Sequence of chain 2.E:
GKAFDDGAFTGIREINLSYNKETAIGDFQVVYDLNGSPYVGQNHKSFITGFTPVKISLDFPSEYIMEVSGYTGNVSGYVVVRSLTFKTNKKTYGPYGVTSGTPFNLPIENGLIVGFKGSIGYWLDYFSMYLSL

Binding-site contacts:
Ligand atom O6 contacts residue ASP125 of chain 2.E at 2.6 Å (salt-bridge).
Ligand atom C4 contacts residue GLY1 of chain 2.E at 3.8 Å.
Ligand atom C5 contacts residue TYR78 of chain 2.E at 3.9 Å (hydrophobic).
Ligand atom O1 contacts residue TYR122 of chain 2.E at 3.9 Å.
Ligand atom C6 contacts residue TRP123 of chain 2.E at 3.9 Å (hydrophobic).
Ligand atom O6 contacts residue VAL80 of chain 2.E at 3.7 Å.
Ligand atom C1 contacts residue TYR122 of chain 2.E at 3.9 Å (hydrophobic).
Ligand atom O7 contacts residue PHE47 of chain 2.E at 3.0 Å.
Ligand atom C3 contacts residue GLY1 of chain 2.E at 3.8 Å.
Ligand atom O4 contacts residue GLY1 of chain 2.E at 2.9 Å (h-bond).
Ligand atom O4 contacts residue GLY121 of chain 2.E at 3.6 Å.
Ligand atom C2 contacts residue GLY121 of chain 2.E at 4.4 Å.
Ligand atom CM contacts residue TYR122 of chain 2.E at 3.4 Å (hydrophobic).
Ligand atom O5 contacts residue TYR122 of chain 2.E at 3.0 Å (h-bond).
Ligand atom C7 contacts residue PHE47 of chain 2.E at 3.7 Å (hydrophobic).
Ligand atom C6 contacts residue VAL80 of chain 2.E at 4.1 Å (hydrophobic).
Ligand atom C6 contacts residue GLY121 of chain 2.E at 4.4 Å.
Ligand atom C5 contacts residue TYR122 of chain 2.E at 4.0 Å (hydrophobic).
Ligand atom O7 contacts residue GLY1 of chain 2.E at 3.4 Å (h-bond).
Ligand atom O6 contacts residue TRP123 of chain 2.E at 3.0 Å (h-bond).
Ligand atom O6 contacts residue GLY121 of chain 2.E at 3.8 Å.
Ligand atom O1 contacts residue TYR78 of chain 2.E at 3.6 Å (h-bond).
Ligand atom C7 contacts residue GLY1 of chain 2.E at 4.2 Å.
Ligand atom C5 contacts residue ASP125 of chain 2.E at 3.8 Å.
Ligand atom C2 contacts residue GLY1 of chain 2.E at 3.8 Å.
Ligand atom C6 contacts residue TYR122 of chain 2.E at 3.9 Å (hydrophobic).
Ligand atom O6 contacts residue TYR122 of chain 2.E at 3.5 Å (h-bond).
Ligand atom CM contacts residue TYR78 of chain 2.E at 3.6 Å (hydrophobic).
Ligand atom O4 contacts residue ASP125 of chain 2.E at 2.7 Å (salt-bridge).
Ligand atom O3 contacts residue GLY1 of chain 2.E at 3.1 Å (h-bond).
Ligand atom C1 contacts residue GLY121 of chain 2.E at 4.2 Å.
Ligand atom C1 contacts residue PHE47 of chain 2.E at 4.3 Å (hydrophobic).
Ligand atom C4 contacts residue TYR78 of chain 2.E at 3.9 Å (hydrophobic).
Ligand atom O5 contacts residue GLY121 of chain 2.E at 3.5 Å.
Ligand atom C5 contacts residue GLY121 of chain 2.E at 4.3 Å.
Ligand atom C3 contacts residue TYR78 of chain 2.E at 3.7 Å (hydrophobic).
Ligand atom C6 contacts residue ASP125 of chain 2.E at 3.0 Å.
Ligand atom C4 contacts residue ASP125 of chain 2.E at 3.4 Å.
Ligand atom C2 contacts residue PHE47 of chain 2.E at 4.2 Å (hydrophobic).
Ligand atom C6 contacts residue TYR78 of chain 2.E at 4.1 Å (hydrophobic).

The protein below binds the small molecule below.
Small molecule (SMILES): CO[C@H]1O[C@H](CO)[C@H](O)[C@H](O)[C@H]1NC(C)=O